The protein below binds the small molecule below.
Small molecule (SMILES): CC(=O)N[C@H]1[C@H](O[C@H]2[C@H](O)[C@@H](NC(C)=O)CO[C@@H]2CO)O[C@H](CO)[C@@H](O[C@@H]2O[C@H](CO[C@H]3O[C@H](CO)[C@@H](O)[C@H](O)[C@@H]3O)[C@@H](O)[C@H](O[C@H]3O[C@H](CO)[C@@H](O)[C@H](O)[C@@H]3O)[C@@H]2O)[C@@H]1O

Binding-site contacts:
Ligand atom C2 contacts residue TYR159 of chain 3.D at 3.9 Å (hydrophobic).
Ligand atom C5 contacts residue ASN142 of chain 3.D at 3.6 Å.
Ligand atom N2 contacts residue TYR159 of chain 3.D at 3.9 Å.
Ligand atom N2 contacts residue ASN142 of chain 3.D at 2.9 Å (h-bond).
Ligand atom O5 contacts residue ASN142 of chain 3.D at 2.3 Å (h-bond).
Ligand atom C3 contacts residue TYR159 of chain 3.D at 3.6 Å (hydrophobic).
Ligand atom O5 contacts residue TYR159 of chain 3.D at 3.9 Å.
Ligand atom C3 contacts residue ASN142 of chain 3.D at 3.8 Å.
Ligand atom O4 contacts residue TYR159 of chain 3.D at 4.5 Å.
Ligand atom C8 contacts residue ASP314 of chain 3.D at 4.1 Å.
Ligand atom C8 contacts residue LEU161 of chain 3.D at 4.1 Å (hydrophobic).
Ligand atom C8 contacts residue VAL128 of chain 3.D at 4.3 Å (hydrophobic).
Ligand atom C2 contacts residue ASN142 of chain 3.D at 2.5 Å.
Ligand atom C2 contacts residue THR129 of chain 3.D at 4.5 Å.
Ligand atom O7 contacts residue TYR159 of chain 3.D at 3.6 Å.
Ligand atom C1 contacts residue ASN142 of chain 3.D at 1.4 Å.
Ligand atom O7 contacts residue THR129 of chain 3.D at 2.3 Å (h-bond).
Ligand atom O7 contacts residue VAL128 of chain 3.D at 4.5 Å.
Ligand atom O7 contacts residue ASN142 of chain 3.D at 2.8 Å (h-bond).
Ligand atom O6 contacts residue TYR159 of chain 3.D at 3.9 Å.
Ligand atom C8 contacts residue ASN142 of chain 3.D at 4.3 Å.
Ligand atom C8 contacts residue THR129 of chain 3.D at 3.8 Å.
Ligand atom O6 contacts residue SER144 of chain 3.D at 3.8 Å.
Ligand atom C8 contacts residue ILE315 of chain 3.D at 4.2 Å (hydrophobic).
Ligand atom C5 contacts residue TYR159 of chain 3.D at 3.7 Å (hydrophobic).
Ligand atom C1 contacts residue TYR159 of chain 3.D at 3.5 Å (hydrophobic).
Ligand atom N2 contacts residue THR129 of chain 3.D at 4.1 Å.
Ligand atom C4 contacts residue ASN142 of chain 3.D at 4.2 Å.
Ligand atom C4 contacts residue TYR159 of chain 3.D at 4.3 Å (hydrophobic).
Ligand atom C7 contacts residue ASN142 of chain 3.D at 3.0 Å.
Ligand atom C7 contacts residue THR129 of chain 3.D at 3.1 Å.

Sequence of chain 3.D:
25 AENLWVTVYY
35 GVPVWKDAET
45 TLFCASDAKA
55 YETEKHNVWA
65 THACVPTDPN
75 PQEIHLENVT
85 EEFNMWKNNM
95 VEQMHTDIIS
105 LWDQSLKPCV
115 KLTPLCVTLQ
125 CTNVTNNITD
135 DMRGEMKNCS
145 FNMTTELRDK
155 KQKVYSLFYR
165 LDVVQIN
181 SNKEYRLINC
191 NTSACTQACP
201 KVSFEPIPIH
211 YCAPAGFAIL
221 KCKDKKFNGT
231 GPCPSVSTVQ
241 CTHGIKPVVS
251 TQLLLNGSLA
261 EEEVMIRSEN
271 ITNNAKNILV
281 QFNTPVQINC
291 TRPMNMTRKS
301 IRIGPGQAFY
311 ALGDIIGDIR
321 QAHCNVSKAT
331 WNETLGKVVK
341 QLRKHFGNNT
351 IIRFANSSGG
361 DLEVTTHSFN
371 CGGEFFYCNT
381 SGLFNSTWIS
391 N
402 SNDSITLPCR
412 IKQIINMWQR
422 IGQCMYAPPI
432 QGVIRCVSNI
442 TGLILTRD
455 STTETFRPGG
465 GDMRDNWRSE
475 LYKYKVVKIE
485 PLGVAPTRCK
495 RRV